Sequence of chain 2.A:
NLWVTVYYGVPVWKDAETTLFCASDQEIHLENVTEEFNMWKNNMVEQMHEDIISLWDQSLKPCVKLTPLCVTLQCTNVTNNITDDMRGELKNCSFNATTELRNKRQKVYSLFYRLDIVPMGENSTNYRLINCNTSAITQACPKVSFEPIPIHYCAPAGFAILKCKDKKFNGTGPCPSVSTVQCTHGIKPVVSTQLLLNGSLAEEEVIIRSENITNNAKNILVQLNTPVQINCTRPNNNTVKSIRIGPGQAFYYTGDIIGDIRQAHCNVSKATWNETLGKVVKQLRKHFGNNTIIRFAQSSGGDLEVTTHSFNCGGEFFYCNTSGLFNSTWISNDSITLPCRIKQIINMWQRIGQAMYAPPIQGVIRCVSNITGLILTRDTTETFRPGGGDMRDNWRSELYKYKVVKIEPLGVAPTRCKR

The protein below binds the small molecule below.
Small molecule (SMILES): CC(=O)N[C@@H]1[C@@H](O)[C@H](O)[C@@H](CO)O[C@H]1O

Binding-site contacts:
Ligand atom N2 contacts residue ASN347 of chain 2.A at 2.9 Å (h-bond).
Ligand atom C1 contacts residue ASN347 of chain 2.A at 1.5 Å.
Ligand atom C4 contacts residue ASN347 of chain 2.A at 4.4 Å.
Ligand atom C7 contacts residue ASN347 of chain 2.A at 3.3 Å.
Ligand atom C2 contacts residue ASN347 of chain 2.A at 2.5 Å.
Ligand atom O7 contacts residue ASN347 of chain 2.A at 3.3 Å (h-bond).
Ligand atom C5 contacts residue ASN347 of chain 2.A at 3.8 Å.
Ligand atom C3 contacts residue ASN347 of chain 2.A at 3.9 Å.
Ligand atom O5 contacts residue ASN347 of chain 2.A at 2.5 Å (h-bond).
Ligand atom C8 contacts residue ASN347 of chain 2.A at 4.4 Å.